A small-molecule ligand and the protein it binds are described below.
Small molecule (SMILES): CC(=O)N[C@H]1[C@H](O[C@H]2[C@H](O)[C@@H](NC(C)=O)CO[C@@H]2CO)O[C@H](CO)[C@@H](O)[C@@H]1O

Sequence of chain 1.C:
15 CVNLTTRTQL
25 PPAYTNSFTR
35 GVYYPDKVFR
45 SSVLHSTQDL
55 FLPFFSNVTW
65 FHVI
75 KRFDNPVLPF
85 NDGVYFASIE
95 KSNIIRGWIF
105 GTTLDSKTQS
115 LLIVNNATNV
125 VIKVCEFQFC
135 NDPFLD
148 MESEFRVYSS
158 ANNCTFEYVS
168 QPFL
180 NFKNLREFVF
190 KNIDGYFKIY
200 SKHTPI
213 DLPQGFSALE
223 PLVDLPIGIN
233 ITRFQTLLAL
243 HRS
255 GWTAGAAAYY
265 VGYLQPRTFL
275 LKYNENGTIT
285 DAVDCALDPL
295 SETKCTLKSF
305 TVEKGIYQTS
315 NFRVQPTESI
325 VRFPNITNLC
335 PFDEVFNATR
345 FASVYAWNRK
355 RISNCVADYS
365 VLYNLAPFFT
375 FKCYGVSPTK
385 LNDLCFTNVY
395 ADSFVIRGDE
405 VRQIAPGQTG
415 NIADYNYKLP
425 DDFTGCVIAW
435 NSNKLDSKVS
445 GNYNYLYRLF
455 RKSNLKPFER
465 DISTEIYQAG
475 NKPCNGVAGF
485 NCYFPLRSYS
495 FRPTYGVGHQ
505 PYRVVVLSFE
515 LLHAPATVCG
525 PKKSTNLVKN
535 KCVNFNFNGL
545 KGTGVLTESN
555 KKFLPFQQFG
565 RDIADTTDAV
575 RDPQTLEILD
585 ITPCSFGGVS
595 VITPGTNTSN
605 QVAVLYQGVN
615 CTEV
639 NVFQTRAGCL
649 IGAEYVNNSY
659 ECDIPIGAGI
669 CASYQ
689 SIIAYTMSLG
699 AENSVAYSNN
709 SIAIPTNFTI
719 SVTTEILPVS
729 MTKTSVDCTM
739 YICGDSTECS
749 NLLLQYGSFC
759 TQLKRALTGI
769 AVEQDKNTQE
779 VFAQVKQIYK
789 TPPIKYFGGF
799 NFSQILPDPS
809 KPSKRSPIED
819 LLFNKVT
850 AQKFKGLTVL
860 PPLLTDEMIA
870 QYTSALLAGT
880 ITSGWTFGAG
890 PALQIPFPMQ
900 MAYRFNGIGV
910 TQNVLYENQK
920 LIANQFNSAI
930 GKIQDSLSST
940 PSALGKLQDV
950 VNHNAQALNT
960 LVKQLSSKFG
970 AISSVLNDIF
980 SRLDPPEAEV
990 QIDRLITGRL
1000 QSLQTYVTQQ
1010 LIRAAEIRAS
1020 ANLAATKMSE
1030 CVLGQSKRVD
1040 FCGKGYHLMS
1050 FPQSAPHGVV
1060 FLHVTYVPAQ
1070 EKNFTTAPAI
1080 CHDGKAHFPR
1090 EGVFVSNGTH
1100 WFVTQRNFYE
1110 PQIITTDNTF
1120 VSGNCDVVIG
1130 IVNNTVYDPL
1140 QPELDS

Binding-site contacts:
Ligand atom C8 contacts residue THR1098 of chain 1.C at 3.8 Å.
Ligand atom C5 contacts residue HIS1099 of chain 1.C at 3.4 Å.
Ligand atom C2 contacts residue THR1098 of chain 1.C at 3.5 Å.
Ligand atom O7 contacts residue HIS1099 of chain 1.C at 3.4 Å.
Ligand atom O4 contacts residue HIS1099 of chain 1.C at 3.6 Å.
Ligand atom C2 contacts residue ASN1096 of chain 1.C at 2.4 Å.
Ligand atom N2 contacts residue ASN1096 of chain 1.C at 2.9 Å (h-bond).
Ligand atom O3 contacts residue THR1098 of chain 1.C at 4.3 Å.
Ligand atom N2 contacts residue HIS1099 of chain 1.C at 4.4 Å.
Ligand atom C7 contacts residue ASN1096 of chain 1.C at 3.3 Å.
Ligand atom C6 contacts residue HIS1099 of chain 1.C at 4.0 Å.
Ligand atom C7 contacts residue THR1098 of chain 1.C at 4.1 Å.
Ligand atom C4 contacts residue ASN1096 of chain 1.C at 4.2 Å.
Ligand atom O7 contacts residue ASN1096 of chain 1.C at 3.3 Å (h-bond).
Ligand atom C4 contacts residue HIS1099 of chain 1.C at 4.0 Å.
Ligand atom O5 contacts residue PHE1101 of chain 1.C at 3.6 Å.
Ligand atom C1 contacts residue ASN1096 of chain 1.C at 1.4 Å.
Ligand atom O5 contacts residue ASN1096 of chain 1.C at 2.4 Å (h-bond).
Ligand atom C8 contacts residue ASN1096 of chain 1.C at 4.0 Å.
Ligand atom C8 contacts residue HIS1099 of chain 1.C at 3.9 Å.
Ligand atom N2 contacts residue THR1098 of chain 1.C at 3.0 Å (h-bond).
Ligand atom C1 contacts residue PHE1101 of chain 1.C at 4.4 Å (hydrophobic).
Ligand atom C5 contacts residue ASN1096 of chain 1.C at 3.7 Å.
Ligand atom C6 contacts residue PHE1101 of chain 1.C at 3.5 Å (hydrophobic).
Ligand atom C1 contacts residue HIS1099 of chain 1.C at 4.5 Å.
Ligand atom O5 contacts residue HIS1099 of chain 1.C at 4.3 Å.
Ligand atom C7 contacts residue HIS1099 of chain 1.C at 3.7 Å.
Ligand atom C5 contacts residue PHE1101 of chain 1.C at 3.8 Å (hydrophobic).
Ligand atom C1 contacts residue THR1098 of chain 1.C at 3.5 Å.
Ligand atom C3 contacts residue ASN1096 of chain 1.C at 3.8 Å.
Ligand atom C3 contacts residue HIS1099 of chain 1.C at 4.2 Å.
Ligand atom C3 contacts residue THR1098 of chain 1.C at 3.5 Å.